Binding-site contacts:
Ligand atom O3 contacts residue VAL21 of chain 1.A at 4.4 Å.
Ligand atom C7 contacts residue ASN16 of chain 1.A at 3.8 Å.
Ligand atom N2 contacts residue THR5 of chain 1.A at 4.3 Å.
Ligand atom O7 contacts residue VAL21 of chain 1.A at 4.1 Å.
Ligand atom C1 contacts residue ASN16 of chain 1.A at 1.9 Å.
Ligand atom O6 contacts residue GLY19 of chain 1.A at 4.5 Å.
Ligand atom O7 contacts residue SER23 of chain 1.A at 4.5 Å.
Ligand atom O5 contacts residue ASN16 of chain 1.A at 2.8 Å (h-bond).
Ligand atom C5 contacts residue ASN16 of chain 1.A at 4.1 Å.
Ligand atom C2 contacts residue VAL21 of chain 1.A at 4.0 Å (hydrophobic).
Ligand atom O7 contacts residue THR5 of chain 1.A at 3.8 Å.
Ligand atom C3 contacts residue ASN16 of chain 1.A at 4.1 Å.
Ligand atom C1 contacts residue VAL21 of chain 1.A at 4.1 Å (hydrophobic).
Ligand atom C2 contacts residue ASN16 of chain 1.A at 2.7 Å.
Ligand atom C7 contacts residue VAL21 of chain 1.A at 4.1 Å (hydrophobic).
Ligand atom C8 contacts residue ASN16 of chain 1.A at 3.8 Å.
Ligand atom C5 contacts residue GLY19 of chain 1.A at 3.9 Å.
Ligand atom C7 contacts residue THR5 of chain 1.A at 3.5 Å.
Ligand atom N2 contacts residue ASN16 of chain 1.A at 2.9 Å (h-bond).
Ligand atom C3 contacts residue VAL21 of chain 1.A at 3.8 Å (hydrophobic).
Ligand atom O7 contacts residue ARG22 of chain 1.A at 4.2 Å.
Ligand atom N2 contacts residue VAL21 of chain 1.A at 3.3 Å (h-bond).
Ligand atom C8 contacts residue THR5 of chain 1.A at 3.1 Å.
Ligand atom C1 contacts residue GLY19 of chain 1.A at 3.5 Å.
Ligand atom O5 contacts residue GLY19 of chain 1.A at 3.5 Å.
Ligand atom O7 contacts residue PHE10 of chain 1.A at 4.2 Å.

This protein binds this small molecule.
Small molecule (SMILES): CC(=O)N[C@H]1CO[C@H](CO)[C@@H](O[C@]2(O)O[C@H](CO)[C@@H](O[C@@]3(O)O[C@H](CO)[C@@H](O)[C@H](O)[C@@H]3O)[C@H](O)[C@H]2NC(C)=O)[C@@H]1O

Sequence of chain 1.A:
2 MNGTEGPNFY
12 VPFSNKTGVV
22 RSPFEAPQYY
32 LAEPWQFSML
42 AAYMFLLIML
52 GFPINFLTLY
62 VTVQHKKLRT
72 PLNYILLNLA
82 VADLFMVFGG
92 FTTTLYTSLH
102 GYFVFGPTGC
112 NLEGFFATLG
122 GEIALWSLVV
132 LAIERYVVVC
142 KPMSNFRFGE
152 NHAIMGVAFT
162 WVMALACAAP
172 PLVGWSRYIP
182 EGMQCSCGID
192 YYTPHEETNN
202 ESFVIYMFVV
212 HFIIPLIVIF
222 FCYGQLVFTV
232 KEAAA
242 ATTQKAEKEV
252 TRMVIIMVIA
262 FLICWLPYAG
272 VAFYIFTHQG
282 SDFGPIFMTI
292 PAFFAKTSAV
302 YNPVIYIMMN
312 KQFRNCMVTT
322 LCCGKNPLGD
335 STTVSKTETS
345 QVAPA